Binding-site contacts:
Ligand atom C8B contacts residue TRP174 of chain 1.D at 3.7 Å (hydrophobic).
Ligand atom P5 contacts residue LYS265 of chain 1.B at 3.2 Å.
Ligand atom C5A contacts residue VAL171 of chain 1.D at 4.1 Å (hydrophobic).
Ligand atom C3A contacts residue ASP150 of chain 1.B at 3.5 Å.
Ligand atom O52 contacts residue LYS265 of chain 1.B at 2.6 Å (salt-bridge).
Ligand atom O2C contacts residue PHE31 of chain 1.B at 3.6 Å.
Ligand atom C2 contacts residue ARG152 of chain 1.B at 3.7 Å.
Ligand atom C8A contacts residue MET149 of chain 1.B at 4.0 Å (hydrophobic).
Ligand atom C3C contacts residue VAL171 of chain 1.D at 4.0 Å (hydrophobic).
Ligand atom C6A contacts residue TYR175 of chain 1.D at 3.9 Å (hydrophobic).
Ligand atom C4A contacts residue THR155 of chain 1.B at 3.7 Å.
Ligand atom O51 contacts residue LYS265 of chain 1.B at 3.5 Å (salt-bridge).
Ligand atom O3C contacts residue PHE31 of chain 1.B at 3.5 Å.
Ligand atom C5 contacts residue ARG25 of chain 1.B at 4.1 Å.
Ligand atom C8A contacts residue TYR175 of chain 1.D at 4.0 Å (hydrophobic).
Ligand atom O1B contacts residue VAL171 of chain 1.D at 4.2 Å.
Ligand atom O43 contacts residue ARG25 of chain 1.B at 3.4 Å.
Ligand atom C4A contacts residue VAL171 of chain 1.D at 4.0 Å (hydrophobic).
Ligand atom C7B contacts residue PHE38 of chain 1.B at 4.3 Å (hydrophobic).
Ligand atom C3C contacts residue SER167 of chain 1.D at 3.5 Å.
Ligand atom C2B contacts residue VAL171 of chain 1.D at 4.2 Å (hydrophobic).
Ligand atom C3 contacts residue ARG25 of chain 1.B at 4.2 Å.
Ligand atom P5 contacts residue ARG25 of chain 1.B at 4.2 Å.
Ligand atom O3C contacts residue SER167 of chain 1.D at 4.1 Å.
Ligand atom C3A contacts residue THR155 of chain 1.B at 4.2 Å.
Ligand atom C1C contacts residue SER167 of chain 1.D at 4.3 Å.
Ligand atom O11 contacts residue LYS168 of chain 1.D at 3.0 Å.
Ligand atom C2B contacts residue PHE31 of chain 1.B at 3.5 Å (hydrophobic).
Ligand atom O2 contacts residue ARG152 of chain 1.B at 2.7 Å (salt-bridge).
Ligand atom O1B contacts residue PHE31 of chain 1.B at 3.2 Å.
Ligand atom C2A contacts residue VAL171 of chain 1.D at 3.5 Å (hydrophobic).
Ligand atom C8A contacts residue PHE38 of chain 1.B at 3.8 Å (hydrophobic).
Ligand atom C1B contacts residue VAL171 of chain 1.D at 4.1 Å (hydrophobic).
Ligand atom C3B contacts residue PHE31 of chain 1.B at 3.5 Å (hydrophobic).
Ligand atom O53 contacts residue ARG25 of chain 1.B at 2.9 Å (salt-bridge).
Ligand atom C1B contacts residue PHE31 of chain 1.B at 3.2 Å (hydrophobic).
Ligand atom C4 contacts residue ARG25 of chain 1.B at 3.6 Å.
Ligand atom C4A contacts residue ASP150 of chain 1.B at 3.2 Å.
Ligand atom O1A contacts residue ARG152 of chain 1.B at 4.0 Å.
Ligand atom O5 contacts residue LYS265 of chain 1.B at 3.2 Å (salt-bridge).

Sequence of chain 1.B:
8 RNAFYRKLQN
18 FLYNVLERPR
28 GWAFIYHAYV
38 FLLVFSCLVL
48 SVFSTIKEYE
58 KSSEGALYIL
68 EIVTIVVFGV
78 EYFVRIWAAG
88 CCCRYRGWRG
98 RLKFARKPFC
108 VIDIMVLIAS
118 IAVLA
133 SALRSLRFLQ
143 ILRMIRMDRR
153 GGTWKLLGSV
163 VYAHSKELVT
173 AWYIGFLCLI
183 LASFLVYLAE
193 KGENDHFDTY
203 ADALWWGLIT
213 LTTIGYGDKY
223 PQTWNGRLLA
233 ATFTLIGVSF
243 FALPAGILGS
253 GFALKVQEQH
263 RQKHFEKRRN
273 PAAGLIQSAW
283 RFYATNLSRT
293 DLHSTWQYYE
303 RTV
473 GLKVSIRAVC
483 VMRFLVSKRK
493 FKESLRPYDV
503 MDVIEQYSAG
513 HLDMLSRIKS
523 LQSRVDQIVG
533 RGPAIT

Sequence of chain 1.D:
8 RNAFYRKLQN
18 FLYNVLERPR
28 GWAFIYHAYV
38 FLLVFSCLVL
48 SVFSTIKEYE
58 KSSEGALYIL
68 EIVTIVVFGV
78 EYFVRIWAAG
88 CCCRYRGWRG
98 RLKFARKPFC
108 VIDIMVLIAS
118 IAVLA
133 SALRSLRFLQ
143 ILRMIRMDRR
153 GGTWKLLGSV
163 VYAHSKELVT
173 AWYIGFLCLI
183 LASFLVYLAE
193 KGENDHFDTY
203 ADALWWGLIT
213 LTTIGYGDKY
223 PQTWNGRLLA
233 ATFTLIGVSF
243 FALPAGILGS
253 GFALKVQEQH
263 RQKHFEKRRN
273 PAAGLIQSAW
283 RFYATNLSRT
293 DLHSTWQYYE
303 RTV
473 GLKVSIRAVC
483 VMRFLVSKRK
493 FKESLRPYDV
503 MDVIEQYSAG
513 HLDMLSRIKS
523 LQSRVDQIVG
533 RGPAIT

The protein below binds the small molecule below.
Small molecule (SMILES): CCCCCCCC(=O)OC[C@H](COP(=O)(O)O[C@@H]1[C@H](O)[C@H](O)[C@@H](OP(=O)(O)O)[C@H](OP(=O)(O)O)[C@H]1O)OC(=O)CCCCCCC